A small-molecule ligand and the protein it binds are described below.
Small molecule (SMILES): CC(=O)N[C@@H]1[C@@H](O)[C@H](O)[C@@H](CO)O[C@H]1O

Binding-site contacts:
Ligand atom C8 contacts residue THR299 of chain 1.C at 3.7 Å.
Ligand atom O3 contacts residue HIS331 of chain 1.C at 4.5 Å.
Ligand atom N2 contacts residue HIS331 of chain 1.C at 3.1 Å (h-bond).
Ligand atom C7 contacts residue ASN297 of chain 1.C at 4.1 Å.
Ligand atom O7 contacts residue ASN297 of chain 1.C at 3.8 Å.
Ligand atom C1 contacts residue HIS331 of chain 1.C at 4.3 Å.
Ligand atom C1 contacts residue ASN333 of chain 1.C at 1.5 Å.
Ligand atom C2 contacts residue HIS331 of chain 1.C at 4.0 Å.
Ligand atom O5 contacts residue ASN333 of chain 1.C at 2.5 Å (h-bond).
Ligand atom C8 contacts residue ASN297 of chain 1.C at 3.2 Å.
Ligand atom C8 contacts residue HIS331 of chain 1.C at 3.8 Å.
Ligand atom C7 contacts residue ASN333 of chain 1.C at 3.3 Å.
Ligand atom C8 contacts residue CYS298 of chain 1.C at 4.2 Å (hydrophobic).
Ligand atom C3 contacts residue ASN333 of chain 1.C at 3.9 Å.
Ligand atom C4 contacts residue ASN333 of chain 1.C at 4.3 Å.
Ligand atom C2 contacts residue ASN333 of chain 1.C at 2.5 Å.
Ligand atom C5 contacts residue ASN333 of chain 1.C at 3.8 Å.
Ligand atom C8 contacts residue ASN333 of chain 1.C at 4.2 Å.
Ligand atom N2 contacts residue ASN333 of chain 1.C at 2.9 Å (h-bond).
Ligand atom O7 contacts residue ASN333 of chain 1.C at 3.3 Å (h-bond).
Ligand atom C7 contacts residue HIS331 of chain 1.C at 3.9 Å.
Ligand atom C3 contacts residue HIS331 of chain 1.C at 4.0 Å.

Sequence of chain 1.C:
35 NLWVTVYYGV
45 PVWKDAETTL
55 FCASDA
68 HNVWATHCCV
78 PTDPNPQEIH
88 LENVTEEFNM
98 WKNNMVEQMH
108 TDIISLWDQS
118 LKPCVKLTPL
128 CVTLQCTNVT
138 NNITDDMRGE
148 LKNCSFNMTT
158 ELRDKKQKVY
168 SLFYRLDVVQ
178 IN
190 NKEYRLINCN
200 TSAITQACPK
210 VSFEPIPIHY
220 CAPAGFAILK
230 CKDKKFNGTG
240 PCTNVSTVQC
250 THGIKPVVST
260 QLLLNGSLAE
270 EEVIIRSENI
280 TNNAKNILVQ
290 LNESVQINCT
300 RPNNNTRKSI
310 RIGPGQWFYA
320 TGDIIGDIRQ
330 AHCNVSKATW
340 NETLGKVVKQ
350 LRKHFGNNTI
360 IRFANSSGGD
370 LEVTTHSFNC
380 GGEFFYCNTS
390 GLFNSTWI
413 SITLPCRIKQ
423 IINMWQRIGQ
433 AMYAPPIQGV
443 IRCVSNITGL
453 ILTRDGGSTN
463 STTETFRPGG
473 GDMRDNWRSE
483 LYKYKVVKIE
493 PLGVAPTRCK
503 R